Binding-site contacts:
Ligand atom N contacts residue PRO52 of chain 1.A at 3.4 Å (h-bond).
Ligand atom OXT contacts residue PRO52 of chain 1.A at 3.9 Å.
Ligand atom CA contacts residue PRO51 of chain 1.A at 4.3 Å (hydrophobic).
Ligand atom C contacts residue PRO53 of chain 1.A at 4.4 Å (hydrophobic).
Ligand atom N contacts residue GLN54 of chain 1.A at 3.5 Å.
Ligand atom CA contacts residue PRO52 of chain 1.A at 4.3 Å (hydrophobic).
Ligand atom OXT contacts residue PRO51 of chain 1.A at 3.2 Å (h-bond).
Ligand atom N contacts residue PRO51 of chain 1.A at 4.0 Å.
Ligand atom OXT contacts residue PHE39 of chain 1.A at 3.5 Å.
Ligand atom O contacts residue PRO52 of chain 1.A at 4.3 Å.
Ligand atom C contacts residue GLU29 of chain 1.A at 4.2 Å.
Ligand atom C contacts residue PRO51 of chain 1.A at 4.2 Å (hydrophobic).
Ligand atom C contacts residue PRO52 of chain 1.A at 4.0 Å (hydrophobic).
Ligand atom O contacts residue LEU31 of chain 1.A at 3.9 Å.
Ligand atom O contacts residue GLU29 of chain 1.A at 3.1 Å (salt-bridge).
Ligand atom C contacts residue LEU31 of chain 1.A at 4.4 Å (hydrophobic).
Ligand atom OXT contacts residue LEU31 of chain 1.A at 4.5 Å.
Ligand atom O contacts residue PRO53 of chain 1.A at 4.0 Å.
Ligand atom OXT contacts residue PRO53 of chain 1.A at 4.3 Å.

The protein below binds the small molecule below.
Small molecule (SMILES): NCC(=O)O

Sequence of chain 1.A:
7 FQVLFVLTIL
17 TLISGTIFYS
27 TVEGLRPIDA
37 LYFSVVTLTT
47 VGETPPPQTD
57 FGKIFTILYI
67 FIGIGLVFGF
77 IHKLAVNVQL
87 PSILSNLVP